Sequence of chain 1.A:
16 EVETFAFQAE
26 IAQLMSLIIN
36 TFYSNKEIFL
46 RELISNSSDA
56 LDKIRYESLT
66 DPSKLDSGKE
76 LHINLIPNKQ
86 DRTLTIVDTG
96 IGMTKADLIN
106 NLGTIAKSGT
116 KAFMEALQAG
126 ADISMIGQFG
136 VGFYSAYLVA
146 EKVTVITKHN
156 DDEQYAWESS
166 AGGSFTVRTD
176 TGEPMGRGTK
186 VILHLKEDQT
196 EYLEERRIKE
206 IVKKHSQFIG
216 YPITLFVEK

A protein and the small-molecule ligand that binds it are described below.
Small molecule (SMILES): CCOc1ccc(-c2snnc2-c2cc(Cl)c(O)cc2O)cc1

Binding-site contacts:
Ligand atom C3 contacts residue MET98 of chain 1.A at 3.9 Å (hydrophobic).
Ligand atom C16 contacts residue LEU107 of chain 1.A at 3.7 Å (hydrophobic).
Ligand atom C13 contacts residue ASN51 of chain 1.A at 3.8 Å.
Ligand atom O30 contacts residue SER52 of chain 1.A at 3.8 Å.
Ligand atom C15 contacts residue LEU107 of chain 1.A at 3.7 Å (hydrophobic).
Ligand atom CL contacts residue ASN51 of chain 1.A at 3.5 Å.
Ligand atom S1 contacts residue MET98 of chain 1.A at 3.5 Å.
Ligand atom C3 contacts residue ALA55 of chain 1.A at 3.8 Å (hydrophobic).
Ligand atom O29 contacts residue LEU48 of chain 1.A at 3.6 Å.
Ligand atom C24 contacts residue ASN51 of chain 1.A at 3.8 Å.
Ligand atom S1 contacts residue GLY97 of chain 1.A at 3.6 Å.
Ligand atom O29 contacts residue ASN51 of chain 1.A at 3.6 Å.
Ligand atom C22 contacts residue THR184 of chain 1.A at 3.8 Å.
Ligand atom C23 contacts residue ASN51 of chain 1.A at 3.5 Å.
Ligand atom N1 contacts residue ILE96 of chain 1.A at 3.8 Å.
Ligand atom C22 contacts residue ASN51 of chain 1.A at 3.9 Å.
Ligand atom C12 contacts residue ASN51 of chain 1.A at 3.5 Å.
Ligand atom S1 contacts residue ILE96 of chain 1.A at 3.6 Å.
Ligand atom N2 contacts residue THR184 of chain 1.A at 3.0 Å (h-bond).
Ligand atom O29 contacts residue VAL186 of chain 1.A at 3.5 Å.
Ligand atom C21 contacts residue THR184 of chain 1.A at 3.7 Å.
Ligand atom C34 contacts residue ASN51 of chain 1.A at 3.4 Å.
Ligand atom N1 contacts residue THR184 of chain 1.A at 3.7 Å.
Ligand atom N2 contacts residue GLY97 of chain 1.A at 4.0 Å.
Ligand atom O30 contacts residue ASP93 of chain 1.A at 2.6 Å (salt-bridge).
Ligand atom N1 contacts residue GLY97 of chain 1.A at 3.1 Å.
Ligand atom O30 contacts residue THR184 of chain 1.A at 3.5 Å.
Ligand atom CL contacts residue PHE138 of chain 1.A at 3.3 Å.
Ligand atom C22 contacts residue SER52 of chain 1.A at 3.8 Å.
Ligand atom C3 contacts residue THR184 of chain 1.A at 3.9 Å.
Ligand atom N2 contacts residue ALA55 of chain 1.A at 3.8 Å.
Ligand atom C34 contacts residue ASP54 of chain 1.A at 3.7 Å.
Ligand atom C22 contacts residue ASP93 of chain 1.A at 3.5 Å.
Ligand atom O30 contacts residue ALA55 of chain 1.A at 3.2 Å.
Ligand atom N2 contacts residue MET98 of chain 1.A at 3.6 Å.
Ligand atom N1 contacts residue MET98 of chain 1.A at 3.4 Å.
Ligand atom C21 contacts residue ASP93 of chain 1.A at 3.5 Å.
Ligand atom C25 contacts residue MET98 of chain 1.A at 3.7 Å (hydrophobic).
Ligand atom N1 contacts residue ALA55 of chain 1.A at 3.9 Å.
Ligand atom C15 contacts residue GLY108 of chain 1.A at 3.6 Å.